Sequence of chain 6.C:
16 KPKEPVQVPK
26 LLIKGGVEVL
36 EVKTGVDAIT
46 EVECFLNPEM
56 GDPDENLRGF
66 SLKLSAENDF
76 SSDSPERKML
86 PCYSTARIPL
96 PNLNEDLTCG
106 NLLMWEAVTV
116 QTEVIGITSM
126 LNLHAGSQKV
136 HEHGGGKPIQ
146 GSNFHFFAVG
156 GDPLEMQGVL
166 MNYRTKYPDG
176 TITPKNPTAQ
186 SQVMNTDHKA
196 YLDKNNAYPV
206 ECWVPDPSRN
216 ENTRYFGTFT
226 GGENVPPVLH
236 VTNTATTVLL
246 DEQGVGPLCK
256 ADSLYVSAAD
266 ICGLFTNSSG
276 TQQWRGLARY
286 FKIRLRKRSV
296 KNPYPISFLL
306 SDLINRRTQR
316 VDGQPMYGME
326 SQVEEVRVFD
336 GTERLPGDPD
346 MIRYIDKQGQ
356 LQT

The protein below binds the small molecule below.
Small molecule (SMILES): CC(=O)N[C@H]1[C@H]([C@H](O)[C@H](O)CO)O[C@@](O[C@H](CO)[C@@H](O)[C@@H]2O[C@@H](C(=O)O)C[C@H](O)[C@H]2NC(C)=O)(C(=O)O)C[C@@H]1O

Sequence of chain 6.B:
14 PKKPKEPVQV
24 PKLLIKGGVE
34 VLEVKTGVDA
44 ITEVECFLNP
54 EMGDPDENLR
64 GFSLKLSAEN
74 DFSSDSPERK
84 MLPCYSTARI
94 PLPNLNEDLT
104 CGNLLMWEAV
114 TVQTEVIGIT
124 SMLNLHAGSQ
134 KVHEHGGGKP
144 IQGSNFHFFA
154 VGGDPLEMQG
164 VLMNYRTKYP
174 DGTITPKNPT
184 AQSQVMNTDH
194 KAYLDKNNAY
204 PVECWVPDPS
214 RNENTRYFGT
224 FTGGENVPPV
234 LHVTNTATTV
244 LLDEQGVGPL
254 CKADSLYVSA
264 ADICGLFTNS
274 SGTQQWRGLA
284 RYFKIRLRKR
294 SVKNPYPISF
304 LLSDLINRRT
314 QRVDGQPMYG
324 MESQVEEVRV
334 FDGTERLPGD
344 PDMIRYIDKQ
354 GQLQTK

Sequence of chain 6.D:
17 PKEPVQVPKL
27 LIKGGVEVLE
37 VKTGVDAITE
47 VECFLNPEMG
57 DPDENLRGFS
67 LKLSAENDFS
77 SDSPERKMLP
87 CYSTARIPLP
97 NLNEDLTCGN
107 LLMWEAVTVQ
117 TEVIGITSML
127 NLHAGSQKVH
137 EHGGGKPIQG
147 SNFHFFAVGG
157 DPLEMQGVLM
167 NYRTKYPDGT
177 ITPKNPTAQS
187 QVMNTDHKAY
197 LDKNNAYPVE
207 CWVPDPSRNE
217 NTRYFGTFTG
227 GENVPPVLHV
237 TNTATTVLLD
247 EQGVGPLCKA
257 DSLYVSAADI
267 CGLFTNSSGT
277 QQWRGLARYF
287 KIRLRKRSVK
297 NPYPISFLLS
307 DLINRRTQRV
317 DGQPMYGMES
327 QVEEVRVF

Binding-site contacts:
Ligand atom C11 contacts residue GLN278 of chain 6.C at 3.5 Å.
Ligand atom O8 contacts residue GLN278 of chain 6.C at 3.4 Å (h-bond).
Ligand atom C9 contacts residue LYS68 of chain 6.C at 3.8 Å.
Ligand atom O1B contacts residue SER274 of chain 6.C at 2.9 Å (h-bond).
Ligand atom C9 contacts residue GLN278 of chain 6.C at 3.1 Å.
Ligand atom C11 contacts residue ASN272 of chain 6.C at 3.6 Å.
Ligand atom C6 contacts residue ASN272 of chain 6.C at 3.7 Å.
Ligand atom O1A contacts residue LYS68 of chain 6.C at 2.8 Å.
Ligand atom O7 contacts residue LEU62 of chain 6.C at 4.0 Å.
Ligand atom C5 contacts residue ASN272 of chain 6.C at 4.2 Å.
Ligand atom C11 contacts residue SER274 of chain 6.C at 4.1 Å.
Ligand atom O8 contacts residue THR276 of chain 6.C at 3.6 Å.
Ligand atom C11 contacts residue PHE270 of chain 6.C at 3.8 Å (hydrophobic).
Ligand atom O10 contacts residue PHE75 of chain 6.D at 3.8 Å.
Ligand atom C11 contacts residue THR276 of chain 6.C at 3.3 Å.
Ligand atom C1 contacts residue ASN272 of chain 6.C at 4.1 Å.
Ligand atom C11 contacts residue HIS138 of chain 6.B at 3.1 Å.
Ligand atom C1 contacts residue THR276 of chain 6.C at 3.2 Å.
Ligand atom C8 contacts residue GLN278 of chain 6.C at 3.6 Å.
Ligand atom C7 contacts residue GLN278 of chain 6.C at 3.8 Å.
Ligand atom C10 contacts residue GLN278 of chain 6.C at 4.0 Å.
Ligand atom C10 contacts residue ASN272 of chain 6.C at 3.9 Å.
Ligand atom O1A contacts residue ASN272 of chain 6.C at 3.6 Å (h-bond).
Ligand atom N5 contacts residue ASN272 of chain 6.C at 3.2 Å (h-bond).
Ligand atom O9 contacts residue LYS68 of chain 6.C at 2.9 Å (salt-bridge).
Ligand atom C11 contacts residue PHE75 of chain 6.D at 3.3 Å (hydrophobic).
Ligand atom C9 contacts residue LEU67 of chain 6.C at 4.1 Å (hydrophobic).
Ligand atom O9 contacts residue GLN278 of chain 6.C at 3.9 Å.
Ligand atom C6 contacts residue LYS68 of chain 6.C at 4.2 Å.
Ligand atom O1A contacts residue THR276 of chain 6.C at 2.3 Å (h-bond).
Ligand atom O9 contacts residue LEU67 of chain 6.C at 3.4 Å.
Ligand atom C11 contacts residue PHE65 of chain 6.C at 3.4 Å (hydrophobic).
Ligand atom O1B contacts residue THR276 of chain 6.C at 3.5 Å (h-bond).
Ligand atom C1 contacts residue SER274 of chain 6.C at 4.1 Å.
Ligand atom C10 contacts residue PHE75 of chain 6.D at 4.1 Å (hydrophobic).
Ligand atom O1B contacts residue LYS68 of chain 6.C at 3.9 Å.
Ligand atom C1 contacts residue LYS68 of chain 6.C at 3.6 Å.
Ligand atom N5 contacts residue GLN278 of chain 6.C at 3.7 Å.
Ligand atom O8 contacts residue LYS68 of chain 6.C at 3.4 Å.
Ligand atom O8 contacts residue ASN272 of chain 6.C at 3.4 Å (h-bond).